A small-molecule ligand and the protein it binds are described below.
Small molecule (SMILES): CC(=O)N[C@H]1[C@H](O[C@H]2[C@H](O)[C@@H](NC(C)=O)CO[C@@H]2CO)O[C@H](CO)[C@@H](O[C@@H]2O[C@H](CO)[C@@H](O)[C@H](O)[C@@H]2O)[C@@H]1O

Sequence of chain 1.A:
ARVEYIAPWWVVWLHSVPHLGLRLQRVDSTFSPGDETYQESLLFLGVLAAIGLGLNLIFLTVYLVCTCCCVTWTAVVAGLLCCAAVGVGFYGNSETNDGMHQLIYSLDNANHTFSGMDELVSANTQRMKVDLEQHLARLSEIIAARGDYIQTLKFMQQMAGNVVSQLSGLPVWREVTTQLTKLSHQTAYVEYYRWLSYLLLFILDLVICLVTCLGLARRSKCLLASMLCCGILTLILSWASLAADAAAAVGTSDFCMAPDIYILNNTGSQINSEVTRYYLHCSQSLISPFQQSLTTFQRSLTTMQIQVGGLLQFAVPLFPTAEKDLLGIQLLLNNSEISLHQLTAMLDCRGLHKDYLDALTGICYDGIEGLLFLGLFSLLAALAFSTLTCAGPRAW

Binding-site contacts:
Ligand atom C2 contacts residue THR198 of chain 1.A at 4.2 Å.
Ligand atom N2 contacts residue THR198 of chain 1.A at 3.1 Å (h-bond).
Ligand atom C4 contacts residue ASN128 of chain 1.A at 4.3 Å.
Ligand atom N2 contacts residue ASN128 of chain 1.A at 2.9 Å (h-bond).
Ligand atom C7 contacts residue ASP125 of chain 1.A at 4.4 Å.
Ligand atom C5 contacts residue ASN128 of chain 1.A at 3.7 Å.
Ligand atom C3 contacts residue ASN128 of chain 1.A at 3.8 Å.
Ligand atom C7 contacts residue ASN128 of chain 1.A at 3.7 Å.
Ligand atom C3 contacts residue THR198 of chain 1.A at 4.4 Å.
Ligand atom C8 contacts residue ASP125 of chain 1.A at 3.8 Å.
Ligand atom C8 contacts residue THR198 of chain 1.A at 3.4 Å.
Ligand atom C1 contacts residue ASN128 of chain 1.A at 1.4 Å.
Ligand atom O5 contacts residue ASN128 of chain 1.A at 2.4 Å (h-bond).
Ligand atom O6 contacts residue SER132 of chain 1.A at 2.8 Å (h-bond).
Ligand atom O7 contacts residue ASN128 of chain 1.A at 4.2 Å.
Ligand atom C6 contacts residue SER132 of chain 1.A at 3.5 Å.
Ligand atom C8 contacts residue HIS202 of chain 1.A at 4.0 Å.
Ligand atom C8 contacts residue ARG191 of chain 1.A at 3.9 Å.
Ligand atom C1 contacts residue THR198 of chain 1.A at 4.3 Å.
Ligand atom C7 contacts residue THR198 of chain 1.A at 3.7 Å.
Ligand atom C2 contacts residue ASN128 of chain 1.A at 2.5 Å.